This small molecule binds to this protein.
Small molecule (SMILES): N[C@@H](Cc1ccccc1)C(=O)NCCOCCOCCNC(=O)c1ccc(S(N)(=O)=O)cc1

Sequence of chain 1.A:
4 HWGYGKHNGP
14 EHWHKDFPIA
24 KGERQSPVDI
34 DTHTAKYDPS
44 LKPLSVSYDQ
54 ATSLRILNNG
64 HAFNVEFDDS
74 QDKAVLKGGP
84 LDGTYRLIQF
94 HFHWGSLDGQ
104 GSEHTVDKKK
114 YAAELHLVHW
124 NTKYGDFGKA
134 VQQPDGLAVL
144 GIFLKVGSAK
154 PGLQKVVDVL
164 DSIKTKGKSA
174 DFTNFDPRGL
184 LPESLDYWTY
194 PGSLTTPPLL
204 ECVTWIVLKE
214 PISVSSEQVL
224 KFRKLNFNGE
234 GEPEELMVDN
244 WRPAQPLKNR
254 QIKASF

Binding-site contacts:
Ligand atom O1 contacts residue TRP208 of chain 1.A at 3.3 Å.
Ligand atom O2 contacts residue TRP208 of chain 1.A at 3.9 Å.
Ligand atom O2 contacts residue HIS94 of chain 1.A at 3.4 Å (h-bond).
Ligand atom C1 contacts residue LEU197 of chain 1.A at 3.6 Å (hydrophobic).
Ligand atom S contacts residue THR198 of chain 1.A at 4.0 Å.
Ligand atom O2 contacts residue ZN1 of chain 1.B at 3.1 Å.
Ligand atom C4 contacts residue LEU197 of chain 1.A at 3.6 Å (hydrophobic).
Ligand atom O2 contacts residue VAL142 of chain 1.A at 3.8 Å.
Ligand atom N1 contacts residue HIS96 of chain 1.A at 3.9 Å.
Ligand atom O5 contacts residue VAL134 of chain 1.A at 3.2 Å.
Ligand atom O4 contacts residue PRO201 of chain 1.A at 3.7 Å.
Ligand atom C5 contacts residue HIS94 of chain 1.A at 3.9 Å.
Ligand atom C6 contacts residue VAL121 of chain 1.A at 3.9 Å (hydrophobic).
Ligand atom S contacts residue ZN1 of chain 1.B at 3.2 Å.
Ligand atom O2 contacts residue HIS119 of chain 1.A at 3.5 Å (h-bond).
Ligand atom C4 contacts residue HIS94 of chain 1.A at 4.0 Å.
Ligand atom N1 contacts residue THR198 of chain 1.A at 2.9 Å (h-bond).
Ligand atom C6 contacts residue LEU197 of chain 1.A at 3.6 Å (hydrophobic).
Ligand atom O3 contacts residue PHE130 of chain 1.A at 3.3 Å.
Ligand atom C10 contacts residue PRO201 of chain 1.A at 3.8 Å (hydrophobic).
Ligand atom N1 contacts residue ZN1 of chain 1.B at 2.3 Å.
Ligand atom O1 contacts residue ZN1 of chain 1.B at 4.2 Å.
Ligand atom O1 contacts residue LEU197 of chain 1.A at 3.3 Å.
Ligand atom S contacts residue HIS94 of chain 1.A at 3.8 Å.
Ligand atom C2 contacts residue THR199 of chain 1.A at 3.4 Å.
Ligand atom C5 contacts residue VAL121 of chain 1.A at 3.6 Å (hydrophobic).
Ligand atom O2 contacts residue VAL121 of chain 1.A at 3.9 Å.
Ligand atom C3 contacts residue THR199 of chain 1.A at 3.3 Å.
Ligand atom O1 contacts residue THR198 of chain 1.A at 3.1 Å (h-bond).
Ligand atom C2 contacts residue LEU197 of chain 1.A at 3.6 Å (hydrophobic).
Ligand atom C10 contacts residue LEU203 of chain 1.A at 4.0 Å (hydrophobic).
Ligand atom C6 contacts residue GLN92 of chain 1.A at 3.8 Å.
Ligand atom N1 contacts residue HIS94 of chain 1.A at 3.4 Å (h-bond).
Ligand atom O6 contacts residue GLN135 of chain 1.A at 4.1 Å.
Ligand atom C11 contacts residue VAL134 of chain 1.A at 3.9 Å (hydrophobic).
Ligand atom C3 contacts residue LEU197 of chain 1.A at 3.6 Å (hydrophobic).
Ligand atom O5 contacts residue LEU203 of chain 1.A at 3.8 Å.
Ligand atom C5 contacts residue LEU197 of chain 1.A at 3.6 Å (hydrophobic).
Ligand atom O1 contacts residue SER196 of chain 1.A at 4.0 Å.
Ligand atom N1 contacts residue HIS119 of chain 1.A at 3.7 Å.